The small molecule below binds the protein below.
Small molecule (SMILES): O=c1ccn([C@@H]2O[C@H](CO[P](=O)(O)O[C@H]3[C@@H](O)[C@H](n4ccc(=O)[nH]c4=O)O[C@@H]3COP(=O)(O)O)[C@@H](O)[C@H]2O)c(=O)[nH]1

Sequence of chain 42.D:
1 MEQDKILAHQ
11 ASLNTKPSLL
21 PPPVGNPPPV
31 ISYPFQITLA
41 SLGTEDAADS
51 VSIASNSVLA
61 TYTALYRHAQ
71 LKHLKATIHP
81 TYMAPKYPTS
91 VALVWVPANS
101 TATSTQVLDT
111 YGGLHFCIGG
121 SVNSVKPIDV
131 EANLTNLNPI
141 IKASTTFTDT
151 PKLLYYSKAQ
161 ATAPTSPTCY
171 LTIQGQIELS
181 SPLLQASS

Sequence of chain 42.C:
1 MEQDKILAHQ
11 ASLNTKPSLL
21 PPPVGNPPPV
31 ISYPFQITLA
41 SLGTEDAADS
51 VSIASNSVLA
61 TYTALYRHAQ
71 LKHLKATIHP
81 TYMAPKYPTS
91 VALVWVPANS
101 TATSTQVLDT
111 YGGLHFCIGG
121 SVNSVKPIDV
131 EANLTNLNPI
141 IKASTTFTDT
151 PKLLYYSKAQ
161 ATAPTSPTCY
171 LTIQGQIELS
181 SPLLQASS

Binding-site contacts:
Ligand atom C5 contacts residue THR110 of chain 42.C at 2.9 Å.
Ligand atom C2 contacts residue LEU93 of chain 42.C at 2.0 Å (hydrophobic).
Ligand atom C4 contacts residue LEU93 of chain 42.C at 2.9 Å (hydrophobic).
Ligand atom N1 contacts residue VAL94 of chain 42.C at 1.9 Å.
Ligand atom N3 contacts residue LEU114 of chain 42.C at 2.9 Å (h-bond).
Ligand atom C6 contacts residue TYR111 of chain 42.C at 3.1 Å (hydrophobic).
Ligand atom N3 contacts residue LEU93 of chain 42.C at 1.6 Å (h-bond).
Ligand atom O4' contacts residue TRP95 of chain 42.C at 2.8 Å (h-bond).
Ligand atom O4 contacts residue GLU131 of chain 42.C at 2.6 Å (salt-bridge).
Ligand atom C6 contacts residue GLY113 of chain 42.C at 1.8 Å.
Ligand atom O4 contacts residue GLY113 of chain 42.C at 2.0 Å.
Ligand atom C2 contacts residue VAL94 of chain 42.C at 1.7 Å (hydrophobic).
Ligand atom N3 contacts residue VAL94 of chain 42.C at 2.3 Å.
Ligand atom O2 contacts residue VAL94 of chain 42.C at 1.5 Å.
Ligand atom O3' contacts residue GLU131 of chain 42.C at 2.8 Å (salt-bridge).
Ligand atom C4' contacts residue TRP95 of chain 42.C at 3.0 Å (hydrophobic).
Ligand atom O4' contacts residue VAL94 of chain 42.C at 2.7 Å.
Ligand atom O4 contacts residue VAL107 of chain 42.C at 1.8 Å.
Ligand atom C4 contacts residue GLY113 of chain 42.C at 1.2 Å.
Ligand atom C4 contacts residue VAL107 of chain 42.C at 2.6 Å (hydrophobic).
Ligand atom OP2 contacts residue ASN133 of chain 42.C at 2.5 Å.
Ligand atom N3 contacts residue GLY113 of chain 42.C at 2.1 Å.
Ligand atom O5' contacts residue ASN133 of chain 42.C at 2.9 Å (h-bond).
Ligand atom C5 contacts residue GLY113 of chain 42.C at 1.2 Å.
Ligand atom O2 contacts residue LEU93 of chain 42.C at 1.9 Å (h-bond).
Ligand atom N1 contacts residue GLY113 of chain 42.C at 2.8 Å.
Ligand atom C1' contacts residue TRP95 of chain 42.C at 2.4 Å (hydrophobic).
Ligand atom OP1 contacts residue ASN136 of chain 42.C at 2.4 Å (h-bond).
Ligand atom C2 contacts residue GLY113 of chain 42.C at 2.8 Å.
Ligand atom O4 contacts residue LEU114 of chain 42.C at 2.8 Å (h-bond).
Ligand atom C1' contacts residue VAL94 of chain 42.C at 2.6 Å (hydrophobic).
Ligand atom C5 contacts residue VAL94 of chain 42.C at 2.5 Å (hydrophobic).
Ligand atom N3 contacts residue VAL107 of chain 42.C at 2.9 Å.
Ligand atom C4 contacts residue LEU114 of chain 42.C at 2.8 Å (hydrophobic).
Ligand atom C5 contacts residue GLY112 of chain 42.C at 2.6 Å.
Ligand atom C6 contacts residue VAL94 of chain 42.C at 1.8 Å (hydrophobic).
Ligand atom N1 contacts residue GLY112 of chain 42.C at 2.9 Å (h-bond).
Ligand atom C6 contacts residue GLY112 of chain 42.C at 2.2 Å.
Ligand atom O2' contacts residue TRP95 of chain 42.C at 2.5 Å.
Ligand atom C4 contacts residue VAL94 of chain 42.C at 2.8 Å (hydrophobic).

Sequence of chain 43.C:
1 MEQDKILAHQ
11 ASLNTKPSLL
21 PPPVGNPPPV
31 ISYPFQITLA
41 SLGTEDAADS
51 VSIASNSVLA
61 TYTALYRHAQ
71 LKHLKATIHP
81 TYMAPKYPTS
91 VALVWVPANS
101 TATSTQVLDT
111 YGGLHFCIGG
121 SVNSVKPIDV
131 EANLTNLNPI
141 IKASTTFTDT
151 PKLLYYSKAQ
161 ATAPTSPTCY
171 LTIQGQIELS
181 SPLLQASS